This protein binds this small molecule.
Small molecule (SMILES): CC(=O)N[C@@H]1[C@@H](O)[C@H](O)[C@@H](CO)O[C@H]1O

Binding-site contacts:
Ligand atom C7 contacts residue ASN146 of chain 1.C at 3.6 Å.
Ligand atom O6 contacts residue ARG149 of chain 1.C at 4.3 Å.
Ligand atom O5 contacts residue ASN146 of chain 1.C at 2.4 Å (h-bond).
Ligand atom C1 contacts residue ASN146 of chain 1.C at 1.4 Å.
Ligand atom O7 contacts residue ASN146 of chain 1.C at 3.8 Å.
Ligand atom O6 contacts residue LYS147 of chain 1.C at 4.0 Å.
Ligand atom O6 contacts residue ASN146 of chain 1.C at 4.4 Å.
Ligand atom N2 contacts residue ASN146 of chain 1.C at 3.0 Å (h-bond).
Ligand atom C4 contacts residue ASN146 of chain 1.C at 4.2 Å.
Ligand atom C3 contacts residue ASN146 of chain 1.C at 3.8 Å.
Ligand atom C5 contacts residue ASN146 of chain 1.C at 3.7 Å.
Ligand atom C2 contacts residue ASN146 of chain 1.C at 2.5 Å.

Sequence of chain 1.C:
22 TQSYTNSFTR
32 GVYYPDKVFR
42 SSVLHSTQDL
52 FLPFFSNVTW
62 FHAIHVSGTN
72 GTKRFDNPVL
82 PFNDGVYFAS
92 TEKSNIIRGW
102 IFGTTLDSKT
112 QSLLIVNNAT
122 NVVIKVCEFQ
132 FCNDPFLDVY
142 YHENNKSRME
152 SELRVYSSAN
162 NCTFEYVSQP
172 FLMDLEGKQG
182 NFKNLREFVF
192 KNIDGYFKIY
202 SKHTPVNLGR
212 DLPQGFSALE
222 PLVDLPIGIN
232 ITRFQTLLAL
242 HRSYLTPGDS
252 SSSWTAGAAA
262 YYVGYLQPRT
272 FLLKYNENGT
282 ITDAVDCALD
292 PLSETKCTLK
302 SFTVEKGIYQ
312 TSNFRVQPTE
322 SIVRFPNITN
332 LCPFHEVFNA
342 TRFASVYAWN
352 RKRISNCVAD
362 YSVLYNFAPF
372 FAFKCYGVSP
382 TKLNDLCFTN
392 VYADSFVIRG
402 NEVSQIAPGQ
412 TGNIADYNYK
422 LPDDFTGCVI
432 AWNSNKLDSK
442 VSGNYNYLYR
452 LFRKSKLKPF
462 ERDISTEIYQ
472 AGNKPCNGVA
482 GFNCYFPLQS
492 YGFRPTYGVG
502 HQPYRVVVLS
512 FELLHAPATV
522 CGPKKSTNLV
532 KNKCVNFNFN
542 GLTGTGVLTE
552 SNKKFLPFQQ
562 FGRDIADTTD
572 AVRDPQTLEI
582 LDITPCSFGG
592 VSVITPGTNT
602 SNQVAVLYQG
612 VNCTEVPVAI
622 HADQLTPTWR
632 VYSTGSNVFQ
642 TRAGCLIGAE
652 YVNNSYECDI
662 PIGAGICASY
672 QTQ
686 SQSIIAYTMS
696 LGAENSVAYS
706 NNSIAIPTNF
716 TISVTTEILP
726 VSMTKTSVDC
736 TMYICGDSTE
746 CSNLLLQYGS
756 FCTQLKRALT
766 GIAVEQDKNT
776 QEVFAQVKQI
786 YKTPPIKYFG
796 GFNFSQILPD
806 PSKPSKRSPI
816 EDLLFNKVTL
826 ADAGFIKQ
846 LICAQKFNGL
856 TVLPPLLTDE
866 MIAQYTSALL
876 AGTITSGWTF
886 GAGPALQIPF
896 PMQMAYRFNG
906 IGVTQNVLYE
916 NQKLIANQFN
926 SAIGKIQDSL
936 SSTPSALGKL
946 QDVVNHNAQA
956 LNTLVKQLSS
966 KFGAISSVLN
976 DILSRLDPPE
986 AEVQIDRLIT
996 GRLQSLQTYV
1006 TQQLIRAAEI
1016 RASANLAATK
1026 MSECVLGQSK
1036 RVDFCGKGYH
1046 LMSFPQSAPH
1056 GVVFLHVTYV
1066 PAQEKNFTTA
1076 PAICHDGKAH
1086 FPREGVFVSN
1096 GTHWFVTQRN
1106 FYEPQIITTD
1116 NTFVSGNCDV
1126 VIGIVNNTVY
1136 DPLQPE